Sequence of chain 1.D:
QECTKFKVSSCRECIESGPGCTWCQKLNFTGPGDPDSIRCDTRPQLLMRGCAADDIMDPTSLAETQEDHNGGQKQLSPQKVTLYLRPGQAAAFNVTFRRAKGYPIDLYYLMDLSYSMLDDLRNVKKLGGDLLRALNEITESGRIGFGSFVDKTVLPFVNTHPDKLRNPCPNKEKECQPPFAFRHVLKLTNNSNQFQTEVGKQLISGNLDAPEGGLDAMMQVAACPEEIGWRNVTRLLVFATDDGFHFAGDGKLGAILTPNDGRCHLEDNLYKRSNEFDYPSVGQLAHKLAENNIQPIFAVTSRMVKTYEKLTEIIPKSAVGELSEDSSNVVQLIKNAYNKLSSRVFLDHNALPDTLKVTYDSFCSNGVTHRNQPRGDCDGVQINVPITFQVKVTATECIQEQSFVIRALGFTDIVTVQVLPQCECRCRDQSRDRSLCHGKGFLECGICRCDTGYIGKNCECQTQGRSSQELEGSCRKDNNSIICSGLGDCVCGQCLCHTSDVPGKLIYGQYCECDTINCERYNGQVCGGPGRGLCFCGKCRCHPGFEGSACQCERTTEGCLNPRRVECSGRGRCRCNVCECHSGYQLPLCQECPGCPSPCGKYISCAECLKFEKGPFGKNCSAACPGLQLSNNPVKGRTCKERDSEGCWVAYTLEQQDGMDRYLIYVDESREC

The protein below binds the small molecule below.
Small molecule (SMILES): CC(=O)N[C@@H]1[C@@H](O)[C@H](O)[C@@H](CO)O[C@H]1O

Binding-site contacts:
Ligand atom C7 contacts residue ASN94 of chain 1.D at 3.2 Å.
Ligand atom C3 contacts residue ASN94 of chain 1.D at 3.6 Å.
Ligand atom O5 contacts residue ASN94 of chain 1.D at 2.4 Å (h-bond).
Ligand atom C8 contacts residue ASN94 of chain 1.D at 3.8 Å.
Ligand atom C1 contacts residue ASN94 of chain 1.D at 1.4 Å.
Ligand atom O5 contacts residue THR388 of chain 1.D at 4.1 Å.
Ligand atom C5 contacts residue ASN94 of chain 1.D at 3.6 Å.
Ligand atom C4 contacts residue ASN94 of chain 1.D at 4.0 Å.
Ligand atom C8 contacts residue PHE93 of chain 1.D at 4.3 Å (hydrophobic).
Ligand atom N2 contacts residue ASN94 of chain 1.D at 2.7 Å (h-bond).
Ligand atom O7 contacts residue ASN94 of chain 1.D at 3.4 Å (h-bond).
Ligand atom C2 contacts residue ASN94 of chain 1.D at 2.2 Å.
Ligand atom C8 contacts residue ALA92 of chain 1.D at 3.8 Å (hydrophobic).